Binding-site contacts:
Ligand atom C5 contacts residue ARG51 of chain 3.F at 3.6 Å.
Ligand atom C6 contacts residue LEU55 of chain 3.F at 4.1 Å (hydrophobic).
Ligand atom C4 contacts residue ALA54 of chain 3.F at 4.0 Å (hydrophobic).
Ligand atom C7 contacts residue ASN32 of chain 3.F at 4.2 Å.
Ligand atom C7 contacts residue TYR50 of chain 3.F at 4.0 Å (hydrophobic).
Ligand atom C5 contacts residue ASN113 of chain 3.D at 3.6 Å.
Ligand atom C1 contacts residue ASN113 of chain 3.D at 1.4 Å.
Ligand atom O7 contacts residue ALA53 of chain 3.F at 3.7 Å.
Ligand atom C2 contacts residue TYR50 of chain 3.F at 3.6 Å (hydrophobic).
Ligand atom C7 contacts residue ASN113 of chain 3.D at 3.7 Å.
Ligand atom O5 contacts residue ASN113 of chain 3.D at 2.2 Å (h-bond).
Ligand atom N2 contacts residue ASN113 of chain 3.D at 2.9 Å (h-bond).
Ligand atom C7 contacts residue ALA53 of chain 3.F at 3.5 Å (hydrophobic).
Ligand atom C2 contacts residue ASN113 of chain 3.D at 2.5 Å.
Ligand atom C8 contacts residue ASN32 of chain 3.F at 3.6 Å.
Ligand atom C7 contacts residue ARG51 of chain 3.F at 4.2 Å.
Ligand atom C6 contacts residue ARG51 of chain 3.F at 3.9 Å.
Ligand atom C8 contacts residue ARG51 of chain 3.F at 3.9 Å.
Ligand atom C8 contacts residue ALA53 of chain 3.F at 3.4 Å (hydrophobic).
Ligand atom O6 contacts residue ALA53 of chain 3.F at 4.1 Å.
Ligand atom O3 contacts residue ALA53 of chain 3.F at 3.6 Å.
Ligand atom O5 contacts residue ARG51 of chain 3.F at 3.6 Å (salt-bridge).
Ligand atom O7 contacts residue ASN113 of chain 3.D at 4.1 Å.
Ligand atom O4 contacts residue ALA54 of chain 3.F at 3.1 Å.
Ligand atom C3 contacts residue ASN113 of chain 3.D at 3.8 Å.
Ligand atom N2 contacts residue ALA53 of chain 3.F at 4.1 Å.
Ligand atom C6 contacts residue ALA53 of chain 3.F at 4.0 Å (hydrophobic).
Ligand atom C1 contacts residue ARG51 of chain 3.F at 3.8 Å.
Ligand atom N2 contacts residue ARG51 of chain 3.F at 3.5 Å (salt-bridge).
Ligand atom C5 contacts residue LEU55 of chain 3.F at 3.9 Å (hydrophobic).
Ligand atom O5 contacts residue ALA54 of chain 3.F at 3.5 Å.
Ligand atom C8 contacts residue ASN113 of chain 3.D at 4.2 Å.
Ligand atom C1 contacts residue ALA54 of chain 3.F at 3.6 Å (hydrophobic).
Ligand atom O3 contacts residue ALA54 of chain 3.F at 3.4 Å (h-bond).
Ligand atom C3 contacts residue ALA54 of chain 3.F at 3.7 Å (hydrophobic).
Ligand atom N2 contacts residue ASN32 of chain 3.F at 4.1 Å.
Ligand atom O7 contacts residue TYR50 of chain 3.F at 4.0 Å.
Ligand atom C4 contacts residue ASN113 of chain 3.D at 4.2 Å.
Ligand atom N2 contacts residue TYR50 of chain 3.F at 3.0 Å (h-bond).
Ligand atom C2 contacts residue ALA54 of chain 3.F at 3.7 Å (hydrophobic).

Sequence of chain 3.F:
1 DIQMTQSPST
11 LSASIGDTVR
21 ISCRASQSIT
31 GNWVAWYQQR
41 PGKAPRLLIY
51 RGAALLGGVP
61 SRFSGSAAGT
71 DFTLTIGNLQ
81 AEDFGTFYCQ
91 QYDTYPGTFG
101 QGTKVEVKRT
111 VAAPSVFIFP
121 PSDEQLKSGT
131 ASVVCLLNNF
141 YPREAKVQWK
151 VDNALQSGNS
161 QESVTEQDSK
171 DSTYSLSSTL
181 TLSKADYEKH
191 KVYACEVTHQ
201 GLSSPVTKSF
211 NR

A small-molecule ligand and the protein it binds are described below.
Small molecule (SMILES): CC(=O)N[C@H]1[C@H](O[C@H]2[C@H](O)[C@@H](NC(C)=O)CO[C@@H]2CO)O[C@H](CO)[C@@H](O[C@@H]2O[C@H](CO[C@H]3O[C@H](CO)[C@@H](O)[C@H](O)[C@@H]3O)[C@@H](O)[C@H](O)[C@@H]2O)[C@@H]1O

Sequence of chain 3.D:
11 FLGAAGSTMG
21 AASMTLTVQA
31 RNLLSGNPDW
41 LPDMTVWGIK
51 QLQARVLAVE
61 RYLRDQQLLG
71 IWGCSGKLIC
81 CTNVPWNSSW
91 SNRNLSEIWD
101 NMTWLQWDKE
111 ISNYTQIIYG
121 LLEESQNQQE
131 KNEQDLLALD